This small molecule binds to this protein.
Small molecule (SMILES): CCN(CC)CCNC(=O)CSc1nc(N)c2c3c(sc2n1)CCCC3

Sequence of chain 1.A:
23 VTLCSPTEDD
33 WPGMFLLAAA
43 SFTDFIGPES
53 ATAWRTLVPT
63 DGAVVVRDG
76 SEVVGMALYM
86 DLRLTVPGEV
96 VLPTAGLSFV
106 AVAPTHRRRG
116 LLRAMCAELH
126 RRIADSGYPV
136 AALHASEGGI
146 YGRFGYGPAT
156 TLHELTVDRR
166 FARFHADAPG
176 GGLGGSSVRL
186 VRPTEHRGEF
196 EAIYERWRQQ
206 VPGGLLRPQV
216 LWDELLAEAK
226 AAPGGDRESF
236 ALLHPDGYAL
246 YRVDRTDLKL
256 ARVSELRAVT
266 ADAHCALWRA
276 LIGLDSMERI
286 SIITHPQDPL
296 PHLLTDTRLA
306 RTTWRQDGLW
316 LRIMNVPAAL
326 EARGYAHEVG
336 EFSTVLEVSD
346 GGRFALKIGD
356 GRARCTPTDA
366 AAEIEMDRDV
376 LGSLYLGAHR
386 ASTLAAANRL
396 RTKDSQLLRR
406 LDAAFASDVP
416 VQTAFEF

Binding-site contacts:
Ligand atom C07 contacts residue ILE287 of chain 1.A at 4.0 Å (hydrophobic).
Ligand atom C14 contacts residue HIS290 of chain 1.A at 3.4 Å.
Ligand atom C06 contacts residue ILE288 of chain 1.A at 3.3 Å (hydrophobic).
Ligand atom C07 contacts residue THR289 of chain 1.A at 3.9 Å.
Ligand atom C13 contacts residue LEU261 of chain 1.A at 3.5 Å (hydrophobic).
Ligand atom C09 contacts residue ASP293 of chain 1.A at 3.6 Å.
Ligand atom C09 contacts residue LEU261 of chain 1.A at 3.7 Å (hydrophobic).
Ligand atom C06 contacts residue GLU260 of chain 1.A at 3.9 Å.
Ligand atom C13 contacts residue TRP202 of chain 1.A at 3.3 Å (hydrophobic).
Ligand atom C12 contacts residue GLN417 of chain 1.A at 4.2 Å.
Ligand atom C15 contacts residue GLN417 of chain 1.A at 4.0 Å.
Ligand atom C07 contacts residue LEU261 of chain 1.A at 3.7 Å (hydrophobic).
Ligand atom N11 contacts residue LEU261 of chain 1.A at 4.3 Å.
Ligand atom C12 contacts residue LEU261 of chain 1.A at 4.2 Å (hydrophobic).
Ligand atom C15 contacts residue PRO294 of chain 1.A at 3.8 Å (hydrophobic).
Ligand atom C14 contacts residue PRO294 of chain 1.A at 4.3 Å (hydrophobic).
Ligand atom C14 contacts residue ASP293 of chain 1.A at 3.8 Å.
Ligand atom N08 contacts residue THR289 of chain 1.A at 4.0 Å.
Ligand atom C14 contacts residue HIS269 of chain 1.A at 3.8 Å.
Ligand atom C06 contacts residue ARG262 of chain 1.A at 3.4 Å.
Ligand atom C07 contacts residue ILE288 of chain 1.A at 3.3 Å (hydrophobic).
Ligand atom C15 contacts residue HIS269 of chain 1.A at 4.3 Å.
Ligand atom N08 contacts residue ILE287 of chain 1.A at 3.8 Å.
Ligand atom C10 contacts residue ASP293 of chain 1.A at 4.1 Å.
Ligand atom C12 contacts residue ALA263 of chain 1.A at 3.9 Å (hydrophobic).
Ligand atom N11 contacts residue GLN417 of chain 1.A at 3.9 Å.
Ligand atom C09 contacts residue THR289 of chain 1.A at 3.1 Å.
Ligand atom C10 contacts residue LEU261 of chain 1.A at 3.4 Å (hydrophobic).
Ligand atom N11 contacts residue HIS290 of chain 1.A at 4.0 Å.
Ligand atom N08 contacts residue LEU261 of chain 1.A at 2.8 Å (h-bond).
Ligand atom C06 contacts residue ILE287 of chain 1.A at 4.2 Å (hydrophobic).
Ligand atom C10 contacts residue THR289 of chain 1.A at 4.3 Å.
Ligand atom C13 contacts residue ARG262 of chain 1.A at 3.7 Å.
Ligand atom C07 contacts residue ARG262 of chain 1.A at 3.8 Å.
Ligand atom C15 contacts residue HIS290 of chain 1.A at 3.4 Å.
Ligand atom C12 contacts residue HIS269 of chain 1.A at 4.3 Å.
Ligand atom C13 contacts residue ALA263 of chain 1.A at 3.2 Å (hydrophobic).
Ligand atom C13 contacts residue GLN417 of chain 1.A at 3.8 Å.
Ligand atom C06 contacts residue LEU261 of chain 1.A at 3.4 Å (hydrophobic).
Ligand atom C10 contacts residue HIS269 of chain 1.A at 4.2 Å.